Sequence of chain 1.B:
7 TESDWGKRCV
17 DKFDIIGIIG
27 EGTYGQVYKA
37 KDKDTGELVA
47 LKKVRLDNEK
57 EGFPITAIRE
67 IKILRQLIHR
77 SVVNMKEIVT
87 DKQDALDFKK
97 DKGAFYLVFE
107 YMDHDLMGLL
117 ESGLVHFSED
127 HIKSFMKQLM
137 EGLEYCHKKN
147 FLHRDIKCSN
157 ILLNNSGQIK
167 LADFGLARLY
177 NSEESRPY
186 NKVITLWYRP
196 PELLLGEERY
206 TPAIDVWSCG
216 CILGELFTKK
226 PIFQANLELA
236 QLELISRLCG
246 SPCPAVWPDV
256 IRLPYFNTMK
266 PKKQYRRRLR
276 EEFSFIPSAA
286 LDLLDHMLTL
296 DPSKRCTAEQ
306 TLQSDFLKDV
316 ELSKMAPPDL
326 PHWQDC

Sequence of chain 1.A:
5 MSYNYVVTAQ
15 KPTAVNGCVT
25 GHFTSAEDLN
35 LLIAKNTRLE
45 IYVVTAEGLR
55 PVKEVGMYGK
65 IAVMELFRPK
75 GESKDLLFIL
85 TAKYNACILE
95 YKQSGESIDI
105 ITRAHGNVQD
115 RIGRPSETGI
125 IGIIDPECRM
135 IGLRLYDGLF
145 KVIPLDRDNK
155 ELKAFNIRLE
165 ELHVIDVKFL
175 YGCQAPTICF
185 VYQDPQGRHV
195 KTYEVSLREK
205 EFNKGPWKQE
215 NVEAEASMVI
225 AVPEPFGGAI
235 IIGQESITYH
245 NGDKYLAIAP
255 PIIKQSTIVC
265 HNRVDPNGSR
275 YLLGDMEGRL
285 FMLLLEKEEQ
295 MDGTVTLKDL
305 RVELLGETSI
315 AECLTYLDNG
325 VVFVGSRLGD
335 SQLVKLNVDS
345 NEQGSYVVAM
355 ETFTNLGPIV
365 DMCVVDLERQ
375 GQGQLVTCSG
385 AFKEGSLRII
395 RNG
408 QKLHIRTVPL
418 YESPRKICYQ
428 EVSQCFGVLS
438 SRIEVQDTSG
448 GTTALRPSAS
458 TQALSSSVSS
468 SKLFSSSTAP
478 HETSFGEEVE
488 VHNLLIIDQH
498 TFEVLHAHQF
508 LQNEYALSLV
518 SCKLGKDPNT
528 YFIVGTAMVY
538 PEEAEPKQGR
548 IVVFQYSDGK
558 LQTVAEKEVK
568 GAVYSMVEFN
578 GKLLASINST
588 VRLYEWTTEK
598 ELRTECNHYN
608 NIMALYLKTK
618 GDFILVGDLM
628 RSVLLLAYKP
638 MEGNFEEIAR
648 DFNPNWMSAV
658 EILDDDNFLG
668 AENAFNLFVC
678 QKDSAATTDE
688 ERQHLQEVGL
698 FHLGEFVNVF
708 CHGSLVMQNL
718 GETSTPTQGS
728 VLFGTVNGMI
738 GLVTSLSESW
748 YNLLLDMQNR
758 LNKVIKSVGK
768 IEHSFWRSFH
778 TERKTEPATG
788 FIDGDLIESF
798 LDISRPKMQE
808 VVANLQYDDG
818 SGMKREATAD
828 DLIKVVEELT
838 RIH

This small molecule binds to this protein.
Small molecule (SMILES): CC[C@H](CO)Nc1nc(NCCCc2ccccc2)c2ncn(C(C)C)c2n1

Binding-site contacts:
Ligand atom C7 contacts residue PHE105 of chain 1.B at 3.9 Å (hydrophobic).
Ligand atom C9 contacts residue VAL33 of chain 1.B at 3.7 Å (hydrophobic).
Ligand atom C17 contacts residue ARG628 of chain 1.A at 4.0 Å.
Ligand atom C6 contacts residue MET108 of chain 1.B at 3.9 Å (hydrophobic).
Ligand atom C8 contacts residue LYS48 of chain 1.B at 4.0 Å.
Ligand atom C2 contacts residue LEU158 of chain 1.B at 3.8 Å (hydrophobic).
Ligand atom C14 contacts residue ILE25 of chain 1.B at 4.0 Å (hydrophobic).
Ligand atom C18 contacts residue TYR107 of chain 1.B at 3.7 Å (hydrophobic).
Ligand atom C9 contacts residue ALA46 of chain 1.B at 3.8 Å (hydrophobic).
Ligand atom C14 contacts residue TYR107 of chain 1.B at 4.0 Å (hydrophobic).
Ligand atom C14 contacts residue MET108 of chain 1.B at 3.9 Å (hydrophobic).
Ligand atom C20 contacts residue ARG628 of chain 1.A at 4.0 Å.
Ligand atom C1 contacts residue MET108 of chain 1.B at 3.7 Å (hydrophobic).
Ligand atom C6 contacts residue LEU158 of chain 1.B at 3.7 Å (hydrophobic).
Ligand atom C16 contacts residue ARG628 of chain 1.A at 3.6 Å.
Ligand atom N1 contacts residue LEU158 of chain 1.B at 4.0 Å.
Ligand atom C4 contacts residue LEU158 of chain 1.B at 3.7 Å (hydrophobic).
Ligand atom N5 contacts residue LEU158 of chain 1.B at 3.8 Å.
Ligand atom C20 contacts residue ARG647 of chain 1.A at 3.9 Å.
Ligand atom C12 contacts residue SER155 of chain 1.B at 3.3 Å.
Ligand atom N4 contacts residue LEU158 of chain 1.B at 3.7 Å.
Ligand atom C21 contacts residue ILE25 of chain 1.B at 3.5 Å (hydrophobic).
Ligand atom C6 contacts residue GLU106 of chain 1.B at 3.2 Å.
Ligand atom N4 contacts residue GLU106 of chain 1.B at 3.8 Å.
Ligand atom C6 contacts residue ALA46 of chain 1.B at 3.9 Å (hydrophobic).
Ligand atom C8 contacts residue ALA168 of chain 1.B at 3.9 Å (hydrophobic).
Ligand atom O1 contacts residue ASP111 of chain 1.B at 3.8 Å.
Ligand atom C9 contacts residue LYS48 of chain 1.B at 4.0 Å.
Ligand atom N1 contacts residue MET108 of chain 1.B at 3.0 Å (h-bond).
Ligand atom C19 contacts residue ASN607 of chain 1.A at 3.5 Å.
Ligand atom C15 contacts residue ARG628 of chain 1.A at 3.4 Å.
Ligand atom C19 contacts residue ARG647 of chain 1.A at 3.7 Å.
Ligand atom C17 contacts residue TYR107 of chain 1.B at 3.4 Å (hydrophobic).
Ligand atom C9 contacts residue PHE105 of chain 1.B at 3.4 Å (hydrophobic).
Ligand atom C16 contacts residue ILE25 of chain 1.B at 4.0 Å (hydrophobic).
Ligand atom C5 contacts residue LEU158 of chain 1.B at 3.7 Å (hydrophobic).
Ligand atom C18 contacts residue ASN607 of chain 1.A at 3.5 Å.
Ligand atom C14 contacts residue ASP109 of chain 1.B at 3.8 Å.
Ligand atom C21 contacts residue ARG628 of chain 1.A at 3.9 Å.
Ligand atom N4 contacts residue MET108 of chain 1.B at 3.2 Å (h-bond).